Sequence of chain 1.A:
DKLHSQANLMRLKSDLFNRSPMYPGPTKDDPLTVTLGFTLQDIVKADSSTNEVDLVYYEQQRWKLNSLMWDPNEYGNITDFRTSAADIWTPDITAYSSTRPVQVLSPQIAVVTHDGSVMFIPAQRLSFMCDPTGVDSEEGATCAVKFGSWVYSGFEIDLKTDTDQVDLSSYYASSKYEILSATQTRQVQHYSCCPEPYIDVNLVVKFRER

Sequence of chain 1.E:
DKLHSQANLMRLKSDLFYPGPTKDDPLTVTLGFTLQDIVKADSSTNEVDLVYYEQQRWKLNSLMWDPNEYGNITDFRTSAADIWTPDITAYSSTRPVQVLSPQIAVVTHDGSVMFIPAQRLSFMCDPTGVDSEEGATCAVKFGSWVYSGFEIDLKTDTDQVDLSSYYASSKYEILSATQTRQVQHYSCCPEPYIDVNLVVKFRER

Binding-site contacts:
Ligand atom C5 contacts residue CYS199 of chain 1.A at 4.0 Å (hydrophobic).
Ligand atom C5 contacts residue CYS198 of chain 1.A at 3.6 Å (hydrophobic).
Ligand atom C12 contacts residue TYR196 of chain 1.A at 3.8 Å (hydrophobic).
Ligand atom N2 contacts residue VAL156 of chain 1.A at 3.9 Å.
Ligand atom C12 contacts residue TYR101 of chain 1.A at 3.8 Å (hydrophobic).
Ligand atom N2 contacts residue ILE126 of chain 1.E at 3.6 Å.
Ligand atom N9 contacts residue TRP155 of chain 1.A at 3.4 Å (h-bond).
Ligand atom C4 contacts residue TRP155 of chain 1.A at 3.1 Å (hydrophobic).
Ligand atom S11 contacts residue TYR196 of chain 1.A at 4.0 Å.
Ligand atom N9 contacts residue TYR196 of chain 1.A at 3.7 Å.
Ligand atom C15 contacts residue TYR196 of chain 1.A at 3.6 Å (hydrophobic).
Ligand atom CL7 contacts residue ILE126 of chain 1.E at 4.0 Å.
Ligand atom C5 contacts residue TYR203 of chain 1.A at 3.3 Å (hydrophobic).
Ligand atom C8 contacts residue TYR203 of chain 1.A at 3.6 Å (hydrophobic).
Ligand atom C3 contacts residue ILE126 of chain 1.E at 3.8 Å (hydrophobic).
Ligand atom N14 contacts residue ILE126 of chain 1.E at 3.6 Å.
Ligand atom C15 contacts residue TYR63 of chain 1.E at 4.0 Å (hydrophobic).
Ligand atom C8 contacts residue TRP155 of chain 1.A at 3.0 Å (hydrophobic).
Ligand atom N16 contacts residue TYR63 of chain 1.E at 3.6 Å.
Ligand atom C12 contacts residue TRP155 of chain 1.A at 3.7 Å (hydrophobic).
Ligand atom S11 contacts residue TRP155 of chain 1.A at 3.8 Å.
Ligand atom N14 contacts residue TYR196 of chain 1.A at 3.4 Å.
Ligand atom C1 contacts residue ILE126 of chain 1.E at 3.8 Å (hydrophobic).
Ligand atom C6 contacts residue MET124 of chain 1.E at 3.8 Å (hydrophobic).
Ligand atom N14 contacts residue CYS198 of chain 1.A at 3.2 Å (h-bond).
Ligand atom CL7 contacts residue VAL116 of chain 1.E at 3.8 Å.
Ligand atom C8 contacts residue TYR196 of chain 1.A at 4.0 Å (hydrophobic).
Ligand atom CL7 contacts residue PHE125 of chain 1.E at 3.9 Å.
Ligand atom C13 contacts residue TRP155 of chain 1.A at 3.1 Å (hydrophobic).
Ligand atom S11 contacts residue TYR63 of chain 1.E at 3.6 Å.
Ligand atom N16 contacts residue SER197 of chain 1.A at 3.3 Å (h-bond).
Ligand atom N2 contacts residue TRP155 of chain 1.A at 3.9 Å.
Ligand atom N16 contacts residue ILE126 of chain 1.E at 3.8 Å.
Ligand atom C13 contacts residue TYR196 of chain 1.A at 3.9 Å (hydrophobic).
Ligand atom C15 contacts residue ILE126 of chain 1.E at 3.5 Å (hydrophobic).
Ligand atom C3 contacts residue TRP155 of chain 1.A at 3.2 Å (hydrophobic).
Ligand atom C10 contacts residue TYR196 of chain 1.A at 3.7 Å (hydrophobic).
Ligand atom N16 contacts residue CYS198 of chain 1.A at 3.4 Å (h-bond).
Ligand atom CL7 contacts residue MET124 of chain 1.E at 3.1 Å.
Ligand atom C15 contacts residue CYS198 of chain 1.A at 3.5 Å (hydrophobic).

This protein binds this small molecule.
Small molecule (SMILES): N#C/N=C1\SCCN1Cc1ccc(Cl)nc1